The small molecule below binds the protein below.
Small molecule (SMILES): CCOc1nc(Nc2ccc(C(N)=O)cc2)cc(N)c1C#N

Binding-site contacts:
Ligand atom N3 contacts residue ILE16 of chain 1.A at 4.0 Å.
Ligand atom C6 contacts residue GLU88 of chain 1.A at 3.7 Å.
Ligand atom N3 contacts residue LEU139 of chain 1.A at 3.0 Å.
Ligand atom C7 contacts residue GLU88 of chain 1.A at 3.5 Å.
Ligand atom C6 contacts residue ALA36 of chain 1.A at 3.7 Å (hydrophobic).
Ligand atom C7 contacts residue CYS89 of chain 1.A at 3.8 Å (hydrophobic).
Ligand atom C4 contacts residue ILE148 of chain 1.A at 4.0 Å (hydrophobic).
Ligand atom C8 contacts residue CYS89 of chain 1.A at 3.8 Å (hydrophobic).
Ligand atom C9 contacts residue CYS89 of chain 1.A at 3.6 Å (hydrophobic).
Ligand atom N1 contacts residue MET87 of chain 1.A at 3.6 Å (h-bond).
Ligand atom N2 contacts residue GLU88 of chain 1.A at 2.9 Å (salt-bridge).
Ligand atom C8 contacts residue LEU139 of chain 1.A at 3.7 Å (hydrophobic).
Ligand atom C3 contacts residue VAL24 of chain 1.A at 3.8 Å (hydrophobic).
Ligand atom C14 contacts residue ILE92 of chain 1.A at 4.0 Å (hydrophobic).
Ligand atom N2 contacts residue ALA36 of chain 1.A at 3.5 Å.
Ligand atom N2 contacts residue MET87 of chain 1.A at 3.6 Å.
Ligand atom C9 contacts residue LEU139 of chain 1.A at 3.3 Å (hydrophobic).
Ligand atom N4 contacts residue ASP93 of chain 1.A at 3.3 Å (salt-bridge).
Ligand atom C1 contacts residue ILE16 of chain 1.A at 4.0 Å (hydrophobic).
Ligand atom C5 contacts residue ILE148 of chain 1.A at 3.6 Å (hydrophobic).
Ligand atom C14 contacts residue ASN91 of chain 1.A at 4.0 Å.
Ligand atom N4 contacts residue SER96 of chain 1.A at 3.9 Å.
Ligand atom C13 contacts residue ILE92 of chain 1.A at 3.6 Å (hydrophobic).
Ligand atom C9 contacts residue ILE16 of chain 1.A at 3.9 Å (hydrophobic).
Ligand atom C15 contacts residue ILE92 of chain 1.A at 3.5 Å (hydrophobic).
Ligand atom C13 contacts residue ASN91 of chain 1.A at 3.5 Å.
Ligand atom C10 contacts residue LEU139 of chain 1.A at 3.9 Å (hydrophobic).
Ligand atom C1 contacts residue GLN157 of chain 1.A at 3.9 Å.
Ligand atom O1 contacts residue VAL24 of chain 1.A at 3.9 Å.
Ligand atom C7 contacts residue LEU139 of chain 1.A at 3.9 Å (hydrophobic).
Ligand atom C4 contacts residue VAL24 of chain 1.A at 3.9 Å (hydrophobic).
Ligand atom N1 contacts residue ILE148 of chain 1.A at 3.6 Å.
Ligand atom C12 contacts residue ILE92 of chain 1.A at 3.9 Å (hydrophobic).
Ligand atom C14 contacts residue CYS89 of chain 1.A at 3.3 Å (hydrophobic).
Ligand atom C7 contacts residue ALA36 of chain 1.A at 3.6 Å (hydrophobic).
Ligand atom N3 contacts residue CYS89 of chain 1.A at 2.9 Å (h-bond).
Ligand atom C1 contacts residue PRO158 of chain 1.A at 3.7 Å (hydrophobic).
Ligand atom N4 contacts residue ILE92 of chain 1.A at 2.9 Å.
Ligand atom C11 contacts residue ASP93 of chain 1.A at 4.0 Å.
Ligand atom C14 contacts residue LEU139 of chain 1.A at 3.8 Å (hydrophobic).

Sequence of chain 1.A:
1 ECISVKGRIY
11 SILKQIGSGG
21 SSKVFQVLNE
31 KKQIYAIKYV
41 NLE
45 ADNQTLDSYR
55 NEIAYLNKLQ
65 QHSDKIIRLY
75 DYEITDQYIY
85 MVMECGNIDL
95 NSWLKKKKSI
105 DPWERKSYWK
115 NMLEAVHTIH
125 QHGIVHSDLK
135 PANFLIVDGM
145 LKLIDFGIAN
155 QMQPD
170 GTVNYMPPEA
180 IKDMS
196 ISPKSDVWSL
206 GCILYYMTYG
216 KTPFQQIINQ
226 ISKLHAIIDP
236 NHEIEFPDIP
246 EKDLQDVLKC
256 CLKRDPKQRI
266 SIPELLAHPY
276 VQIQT